Sequence of chain 1.A:
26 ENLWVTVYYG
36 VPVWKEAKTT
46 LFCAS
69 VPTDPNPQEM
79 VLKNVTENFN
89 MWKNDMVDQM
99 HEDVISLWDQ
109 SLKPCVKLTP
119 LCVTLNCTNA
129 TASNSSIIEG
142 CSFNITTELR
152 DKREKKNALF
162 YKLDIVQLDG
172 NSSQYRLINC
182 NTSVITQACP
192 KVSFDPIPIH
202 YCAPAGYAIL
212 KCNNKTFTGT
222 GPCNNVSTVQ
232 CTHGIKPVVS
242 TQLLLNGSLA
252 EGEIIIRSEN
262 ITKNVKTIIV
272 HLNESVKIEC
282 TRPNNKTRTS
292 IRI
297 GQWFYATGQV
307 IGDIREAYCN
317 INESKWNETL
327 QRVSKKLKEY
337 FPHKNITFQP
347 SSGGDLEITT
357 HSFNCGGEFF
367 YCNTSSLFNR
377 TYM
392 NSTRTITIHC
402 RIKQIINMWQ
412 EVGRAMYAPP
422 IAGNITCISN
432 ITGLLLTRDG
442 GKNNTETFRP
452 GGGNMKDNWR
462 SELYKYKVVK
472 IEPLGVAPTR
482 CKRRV

Binding-site contacts:
Ligand atom N2 contacts residue ASN215 of chain 1.A at 3.4 Å (h-bond).
Ligand atom C8 contacts residue LYS216 of chain 1.A at 4.3 Å.
Ligand atom O5 contacts residue ASN215 of chain 1.A at 3.9 Å.
Ligand atom C5 contacts residue THR217 of chain 1.A at 4.5 Å.
Ligand atom O7 contacts residue THR217 of chain 1.A at 3.2 Å (h-bond).
Ligand atom O5 contacts residue THR217 of chain 1.A at 3.9 Å.
Ligand atom C2 contacts residue ASN215 of chain 1.A at 3.3 Å.
Ligand atom C1 contacts residue ASN215 of chain 1.A at 3.0 Å.
Ligand atom C1 contacts residue THR217 of chain 1.A at 3.1 Å.
Ligand atom C7 contacts residue ASN215 of chain 1.A at 4.2 Å.
Ligand atom C7 contacts residue THR217 of chain 1.A at 3.8 Å.
Ligand atom N2 contacts residue THR217 of chain 1.A at 4.3 Å.
Ligand atom C2 contacts residue THR217 of chain 1.A at 4.2 Å.

A small-molecule ligand and the protein it binds are described below.
Small molecule (SMILES): CC(=O)N[C@@H]1[C@@H](O)[C@H](O)[C@@H](CO)O[C@H]1O